Sequence of chain 3.A:
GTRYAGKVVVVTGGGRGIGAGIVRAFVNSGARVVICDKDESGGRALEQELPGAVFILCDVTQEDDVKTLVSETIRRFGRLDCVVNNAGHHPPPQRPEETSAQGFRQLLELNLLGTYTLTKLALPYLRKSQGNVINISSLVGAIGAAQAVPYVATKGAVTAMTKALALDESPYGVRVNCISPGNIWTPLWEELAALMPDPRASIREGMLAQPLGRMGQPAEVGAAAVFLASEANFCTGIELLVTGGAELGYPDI

The protein below binds the small molecule below.
Small molecule (SMILES): O=C(c1ccc(F)c(O)c1)c1cccc(-c2ccc(O)c(O)c2)n1

Sequence of chain 2.A:
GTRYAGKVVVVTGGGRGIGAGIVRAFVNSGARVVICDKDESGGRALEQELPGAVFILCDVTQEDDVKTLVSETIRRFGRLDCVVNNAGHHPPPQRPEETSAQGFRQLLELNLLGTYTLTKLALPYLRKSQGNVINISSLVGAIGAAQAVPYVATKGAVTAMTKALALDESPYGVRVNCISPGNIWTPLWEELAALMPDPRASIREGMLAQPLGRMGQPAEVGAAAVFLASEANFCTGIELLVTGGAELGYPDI

Binding-site contacts:
Ligand atom C contacts residue ALA151 of chain 3.A at 3.9 Å (hydrophobic).
Ligand atom O contacts residue ALA151 of chain 3.A at 3.2 Å (h-bond).
Ligand atom C11 contacts residue ASN188 of chain 3.A at 3.4 Å.
Ligand atom C2 contacts residue MET201 of chain 3.A at 3.9 Å (hydrophobic).
Ligand atom C6 contacts residue LEU197 of chain 3.A at 3.7 Å (hydrophobic).
Ligand atom F contacts residue VAL145 of chain 3.A at 3.6 Å.
Ligand atom C12 contacts residue TYR255 of chain 2.A at 3.4 Å (hydrophobic).
Ligand atom O1 contacts residue LEU197 of chain 3.A at 3.8 Å.
Ligand atom O2 contacts residue SER143 of chain 3.A at 2.5 Å (h-bond).
Ligand atom C13 contacts residue SER143 of chain 3.A at 3.7 Å.
Ligand atom C13 contacts residue NAD1 of chain 3.B at 3.4 Å.
Ligand atom C15 contacts residue NAD1 of chain 3.B at 3.6 Å.
Ligand atom C15 contacts residue TYR156 of chain 3.A at 3.6 Å (hydrophobic).
Ligand atom C16 contacts residue HIS95 of chain 3.A at 3.8 Å.
Ligand atom O1 contacts residue LEU193 of chain 3.A at 3.7 Å.
Ligand atom F contacts residue NAD1 of chain 3.B at 3.6 Å.
Ligand atom C8 contacts residue TRP194 of chain 3.A at 3.9 Å (hydrophobic).
Ligand atom F contacts residue TYR255 of chain 2.A at 2.9 Å.
Ligand atom O2 contacts residue TYR156 of chain 3.A at 2.4 Å (h-bond).
Ligand atom C14 contacts residue TYR156 of chain 3.A at 3.4 Å (hydrophobic).
Ligand atom C7 contacts residue LEU197 of chain 3.A at 3.5 Å (hydrophobic).
Ligand atom C13 contacts residue TYR255 of chain 2.A at 3.6 Å (hydrophobic).
Ligand atom C17 contacts residue ALA151 of chain 3.A at 3.7 Å (hydrophobic).
Ligand atom O3 contacts residue ALA151 of chain 3.A at 2.6 Å (h-bond).
Ligand atom C10 contacts residue NAD1 of chain 3.B at 3.8 Å.
Ligand atom F contacts residue SER143 of chain 3.A at 3.0 Å.
Ligand atom C15 contacts residue HIS95 of chain 3.A at 3.5 Å.
Ligand atom F contacts residue PRO186 of chain 3.A at 3.6 Å.
Ligand atom O contacts residue GLN152 of chain 3.A at 3.7 Å.
Ligand atom C11 contacts residue NAD1 of chain 3.B at 3.7 Å.
Ligand atom C8 contacts residue LEU197 of chain 3.A at 3.6 Å (hydrophobic).
Ligand atom C7 contacts residue TRP194 of chain 3.A at 3.4 Å (hydrophobic).
Ligand atom C14 contacts residue NAD1 of chain 3.B at 3.2 Å.
Ligand atom O2 contacts residue NAD1 of chain 3.B at 2.9 Å.
Ligand atom C14 contacts residue SER143 of chain 3.A at 3.5 Å.
Ligand atom O3 contacts residue ALA153 of chain 3.A at 3.8 Å.
Ligand atom C9 contacts residue HIS95 of chain 3.A at 3.9 Å.
Ligand atom C12 contacts residue ASN188 of chain 3.A at 3.4 Å.
Ligand atom O1 contacts residue HIS95 of chain 3.A at 3.7 Å.
Ligand atom C6 contacts residue TRP194 of chain 3.A at 3.3 Å (hydrophobic).